Binding-site contacts:
Ligand atom C7 contacts residue THR143 of chain 1.E at 3.5 Å.
Ligand atom N2 contacts residue ASN165 of chain 1.E at 3.1 Å (h-bond).
Ligand atom C8 contacts residue ASN144 of chain 1.E at 3.0 Å.
Ligand atom C1 contacts residue MET140 of chain 1.E at 3.7 Å (hydrophobic).
Ligand atom C4 contacts residue ASN165 of chain 1.E at 4.2 Å.
Ligand atom C8 contacts residue THR143 of chain 1.E at 3.5 Å.
Ligand atom N2 contacts residue ASN144 of chain 1.E at 3.7 Å.
Ligand atom O7 contacts residue THR143 of chain 1.E at 4.2 Å.
Ligand atom C2 contacts residue THR143 of chain 1.E at 4.2 Å.
Ligand atom C5 contacts residue MET140 of chain 1.E at 3.7 Å (hydrophobic).
Ligand atom N2 contacts residue THR143 of chain 1.E at 3.4 Å (h-bond).
Ligand atom C7 contacts residue ASN165 of chain 1.E at 3.2 Å.
Ligand atom C3 contacts residue ASN165 of chain 1.E at 3.8 Å.
Ligand atom O7 contacts residue GLY166 of chain 1.E at 3.8 Å.
Ligand atom O6 contacts residue MET140 of chain 1.E at 3.8 Å.
Ligand atom C1 contacts residue THR143 of chain 1.E at 4.2 Å.
Ligand atom O7 contacts residue ASN165 of chain 1.E at 2.6 Å (h-bond).
Ligand atom C1 contacts residue ASN165 of chain 1.E at 1.4 Å.
Ligand atom O5 contacts residue MET140 of chain 1.E at 3.7 Å.
Ligand atom O5 contacts residue ASN165 of chain 1.E at 2.3 Å (h-bond).
Ligand atom C2 contacts residue ASN165 of chain 1.E at 2.5 Å.
Ligand atom C5 contacts residue ASN165 of chain 1.E at 3.7 Å.
Ligand atom O7 contacts residue MET140 of chain 1.E at 3.5 Å.
Ligand atom C8 contacts residue GLY166 of chain 1.E at 4.4 Å.
Ligand atom C7 contacts residue ASN144 of chain 1.E at 3.9 Å.
Ligand atom C6 contacts residue MET140 of chain 1.E at 4.2 Å (hydrophobic).

This small molecule binds to this protein.
Small molecule (SMILES): CC(=O)N[C@H]1[C@H](O[C@H]2[C@H](O)[C@@H](NC(C)=O)CO[C@@H]2CO)O[C@H](CO)[C@@H](O)[C@@H]1O

Sequence of chain 1.E:
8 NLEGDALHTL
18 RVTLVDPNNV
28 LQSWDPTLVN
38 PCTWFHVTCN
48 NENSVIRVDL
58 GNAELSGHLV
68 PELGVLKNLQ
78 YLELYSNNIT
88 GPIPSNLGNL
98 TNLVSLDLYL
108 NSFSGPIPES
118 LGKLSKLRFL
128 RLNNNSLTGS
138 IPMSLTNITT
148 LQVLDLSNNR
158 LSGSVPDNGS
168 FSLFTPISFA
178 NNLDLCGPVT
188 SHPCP